Binding-site contacts:
Ligand atom C7 contacts residue ASN382 of chain 1.C at 3.3 Å.
Ligand atom N2 contacts residue ASN382 of chain 1.C at 3.0 Å (h-bond).
Ligand atom C7 contacts residue NAG1 of chain 1.BA at 4.0 Å.
Ligand atom C8 contacts residue ASN382 of chain 1.C at 3.9 Å.
Ligand atom C1 contacts residue SER384 of chain 1.C at 3.8 Å.
Ligand atom C8 contacts residue NAG1 of chain 1.BA at 3.8 Å.
Ligand atom C4 contacts residue ASN382 of chain 1.C at 4.4 Å.
Ligand atom C3 contacts residue ASN382 of chain 1.C at 3.9 Å.
Ligand atom C5 contacts residue ASN382 of chain 1.C at 3.8 Å.
Ligand atom O5 contacts residue ASN382 of chain 1.C at 2.5 Å (h-bond).
Ligand atom O7 contacts residue THR369 of chain 1.C at 3.9 Å.
Ligand atom C1 contacts residue ASN382 of chain 1.C at 1.5 Å.
Ligand atom O7 contacts residue NAG1 of chain 1.BA at 3.4 Å.
Ligand atom O5 contacts residue SER384 of chain 1.C at 4.2 Å.
Ligand atom C7 contacts residue THR369 of chain 1.C at 4.0 Å.
Ligand atom C8 contacts residue THR369 of chain 1.C at 3.2 Å.
Ligand atom C2 contacts residue ASN382 of chain 1.C at 2.6 Å.
Ligand atom C5 contacts residue SER384 of chain 1.C at 4.3 Å.
Ligand atom C8 contacts residue THR368 of chain 1.C at 3.3 Å.
Ligand atom O7 contacts residue ASN382 of chain 1.C at 3.2 Å (h-bond).

A protein and the small-molecule ligand that binds it are described below.
Small molecule (SMILES): CC(=O)N[C@H]1[C@H](O[C@H]2[C@H](O)[C@@H](NC(C)=O)CO[C@@H]2CO)O[C@H](CO)[C@@H](O)[C@@H]1O

Sequence of chain 1.C:
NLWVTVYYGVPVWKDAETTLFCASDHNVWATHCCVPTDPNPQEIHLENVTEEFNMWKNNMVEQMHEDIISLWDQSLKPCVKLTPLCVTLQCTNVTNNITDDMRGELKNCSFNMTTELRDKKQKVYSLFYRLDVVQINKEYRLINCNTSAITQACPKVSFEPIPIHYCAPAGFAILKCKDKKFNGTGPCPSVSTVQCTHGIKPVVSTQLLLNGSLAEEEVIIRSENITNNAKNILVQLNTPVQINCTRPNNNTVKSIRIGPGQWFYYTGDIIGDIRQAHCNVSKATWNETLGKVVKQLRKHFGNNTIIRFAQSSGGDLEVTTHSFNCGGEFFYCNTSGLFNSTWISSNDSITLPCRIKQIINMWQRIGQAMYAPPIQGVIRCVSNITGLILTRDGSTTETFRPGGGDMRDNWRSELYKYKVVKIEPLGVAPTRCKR